A protein and the small-molecule ligand that binds it are described below.
Small molecule (SMILES): C=CS(=O)(=O)Oc1ccccc1

Sequence of chain 1.A:
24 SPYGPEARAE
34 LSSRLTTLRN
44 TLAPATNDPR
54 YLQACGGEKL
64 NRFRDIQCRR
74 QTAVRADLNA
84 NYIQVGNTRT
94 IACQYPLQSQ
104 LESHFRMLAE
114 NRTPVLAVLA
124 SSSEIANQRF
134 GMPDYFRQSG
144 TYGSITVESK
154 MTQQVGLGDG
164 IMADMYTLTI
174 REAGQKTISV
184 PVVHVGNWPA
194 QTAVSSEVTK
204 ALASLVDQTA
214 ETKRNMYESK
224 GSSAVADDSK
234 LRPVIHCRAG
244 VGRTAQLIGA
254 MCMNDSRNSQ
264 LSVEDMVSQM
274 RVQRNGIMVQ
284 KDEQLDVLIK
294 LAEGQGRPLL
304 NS

Binding-site contacts:
Ligand atom O1 contacts residue GLN283 of chain 1.A at 3.2 Å (h-bond).
Ligand atom O3 contacts residue ARG246 of chain 1.A at 2.7 Å (salt-bridge).
Ligand atom O3 contacts residue ALA242 of chain 1.A at 3.5 Å (h-bond).
Ligand atom C2 contacts residue PHE66 of chain 1.A at 4.2 Å (hydrophobic).
Ligand atom S contacts residue CYS240 of chain 1.A at 3.2 Å (h-bond).
Ligand atom C7 contacts residue GLY243 of chain 1.A at 3.7 Å.
Ligand atom C4 contacts residue ILE69 of chain 1.A at 4.3 Å (hydrophobic).
Ligand atom C2 contacts residue GLN283 of chain 1.A at 3.4 Å.
Ligand atom C2 contacts residue ALA242 of chain 1.A at 4.1 Å (hydrophobic).
Ligand atom O2 contacts residue ARG246 of chain 1.A at 3.0 Å (salt-bridge).
Ligand atom C8 contacts residue GLY243 of chain 1.A at 2.7 Å.
Ligand atom O3 contacts residue CYS240 of chain 1.A at 3.4 Å.
Ligand atom C8 contacts residue GLY245 of chain 1.A at 3.6 Å.
Ligand atom C8 contacts residue THR247 of chain 1.A at 3.7 Å.
Ligand atom C7 contacts residue GLN283 of chain 1.A at 4.2 Å.
Ligand atom C4 contacts residue GLN283 of chain 1.A at 3.0 Å.
Ligand atom C7 contacts residue GLY245 of chain 1.A at 3.4 Å.
Ligand atom C7 contacts residue CYS240 of chain 1.A at 2.8 Å (hydrophobic).
Ligand atom C8 contacts residue VAL244 of chain 1.A at 3.1 Å (hydrophobic).
Ligand atom C1 contacts residue PHE66 of chain 1.A at 3.6 Å (hydrophobic).
Ligand atom S contacts residue GLN283 of chain 1.A at 4.1 Å.
Ligand atom O2 contacts residue GLY245 of chain 1.A at 3.9 Å.
Ligand atom C6 contacts residue GLN283 of chain 1.A at 3.6 Å.
Ligand atom O3 contacts residue ALA193 of chain 1.A at 4.2 Å.
Ligand atom O2 contacts residue GLN283 of chain 1.A at 4.3 Å.
Ligand atom C6 contacts residue ALA242 of chain 1.A at 4.3 Å (hydrophobic).
Ligand atom C7 contacts residue VAL244 of chain 1.A at 3.6 Å (hydrophobic).
Ligand atom S contacts residue ARG246 of chain 1.A at 3.6 Å.
Ligand atom S contacts residue ALA242 of chain 1.A at 4.1 Å.
Ligand atom C7 contacts residue ALA242 of chain 1.A at 3.5 Å (hydrophobic).
Ligand atom C8 contacts residue CYS240 of chain 1.A at 1.8 Å (hydrophobic).
Ligand atom C8 contacts residue ARG241 of chain 1.A at 3.3 Å.
Ligand atom C8 contacts residue ALA242 of chain 1.A at 3.2 Å (hydrophobic).
Ligand atom S contacts residue ARG241 of chain 1.A at 4.2 Å.
Ligand atom C3 contacts residue PHE66 of chain 1.A at 3.5 Å (hydrophobic).
Ligand atom C4 contacts residue ALA242 of chain 1.A at 3.9 Å (hydrophobic).
Ligand atom C7 contacts residue ARG241 of chain 1.A at 4.1 Å.
Ligand atom O2 contacts residue CYS240 of chain 1.A at 2.9 Å (h-bond).
Ligand atom C2 contacts residue ILE69 of chain 1.A at 3.6 Å (hydrophobic).
Ligand atom O3 contacts residue ARG241 of chain 1.A at 3.0 Å.